A protein and the small-molecule ligand that binds it are described below.
Small molecule (SMILES): CC(=O)N[C@H]1[C@H](O[C@H]2[C@H](O)[C@@H](NC(C)=O)CO[C@@H]2CO)O[C@H](CO)[C@@H](O)[C@@H]1O

Sequence of chain 1.D:
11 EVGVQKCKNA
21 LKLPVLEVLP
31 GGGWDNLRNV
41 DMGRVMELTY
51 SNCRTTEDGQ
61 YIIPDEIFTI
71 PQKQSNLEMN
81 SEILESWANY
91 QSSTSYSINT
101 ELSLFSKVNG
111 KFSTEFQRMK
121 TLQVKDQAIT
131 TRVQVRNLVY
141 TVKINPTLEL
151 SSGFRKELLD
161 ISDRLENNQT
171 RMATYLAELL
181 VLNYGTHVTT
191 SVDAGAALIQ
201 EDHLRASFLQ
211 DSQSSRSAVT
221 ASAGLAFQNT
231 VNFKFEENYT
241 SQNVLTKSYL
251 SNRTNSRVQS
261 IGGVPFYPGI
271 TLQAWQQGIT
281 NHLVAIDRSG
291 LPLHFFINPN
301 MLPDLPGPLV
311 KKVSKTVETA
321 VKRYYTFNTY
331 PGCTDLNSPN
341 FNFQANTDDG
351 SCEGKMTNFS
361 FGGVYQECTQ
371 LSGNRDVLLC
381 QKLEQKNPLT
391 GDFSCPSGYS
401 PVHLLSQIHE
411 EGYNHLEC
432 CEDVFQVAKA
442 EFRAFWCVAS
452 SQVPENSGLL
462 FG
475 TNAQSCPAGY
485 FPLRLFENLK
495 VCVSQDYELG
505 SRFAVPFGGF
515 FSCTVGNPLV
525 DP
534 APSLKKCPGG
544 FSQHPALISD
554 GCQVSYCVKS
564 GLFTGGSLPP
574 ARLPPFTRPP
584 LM

Binding-site contacts:
Ligand atom C4 contacts residue ASN168 of chain 1.D at 4.3 Å.
Ligand atom O7 contacts residue ASN168 of chain 1.D at 3.3 Å (h-bond).
Ligand atom C2 contacts residue ASN168 of chain 1.D at 2.4 Å.
Ligand atom C5 contacts residue ASN168 of chain 1.D at 3.7 Å.
Ligand atom C8 contacts residue ASN168 of chain 1.D at 4.3 Å.
Ligand atom C7 contacts residue ASN168 of chain 1.D at 3.2 Å.
Ligand atom C3 contacts residue ASN168 of chain 1.D at 3.8 Å.
Ligand atom C1 contacts residue ASN168 of chain 1.D at 1.4 Å.
Ligand atom O6 contacts residue ASN168 of chain 1.D at 4.3 Å.
Ligand atom O6 contacts residue THR170 of chain 1.D at 4.3 Å.
Ligand atom N2 contacts residue ASN168 of chain 1.D at 2.8 Å (h-bond).
Ligand atom O5 contacts residue ASN168 of chain 1.D at 2.5 Å (h-bond).